Binding-site contacts:
Ligand atom O7 contacts residue HIS75 of chain 1.L at 4.4 Å.
Ligand atom C2 contacts residue ASN82 of chain 1.L at 2.5 Å.
Ligand atom C7 contacts residue ASN82 of chain 1.L at 3.8 Å.
Ligand atom C8 contacts residue GLY78 of chain 1.L at 4.2 Å.
Ligand atom N2 contacts residue ASN82 of chain 1.L at 3.1 Å (h-bond).
Ligand atom C1 contacts residue ASN82 of chain 1.L at 1.4 Å.
Ligand atom O7 contacts residue GLU106 of chain 1.E at 3.8 Å.
Ligand atom C8 contacts residue ASN79 of chain 1.L at 3.9 Å.
Ligand atom C4 contacts residue ASN82 of chain 1.L at 4.2 Å.
Ligand atom C8 contacts residue HIS75 of chain 1.L at 3.7 Å.
Ligand atom C7 contacts residue ASN79 of chain 1.L at 3.6 Å.
Ligand atom O6 contacts residue ARG258 of chain 1.E at 3.9 Å.
Ligand atom O5 contacts residue ASN82 of chain 1.L at 2.3 Å (h-bond).
Ligand atom O7 contacts residue ASN82 of chain 1.L at 3.9 Å.
Ligand atom C3 contacts residue ASN82 of chain 1.L at 3.8 Å.
Ligand atom O7 contacts residue ASN79 of chain 1.L at 2.9 Å (h-bond).
Ligand atom C5 contacts residue ASN82 of chain 1.L at 3.6 Å.

This protein binds this small molecule.
Small molecule (SMILES): CC(=O)N[C@H]1[C@H](O[C@H]2[C@H](O)[C@@H](NC(C)=O)CO[C@@H]2CO)O[C@H](CO)[C@@H](O)[C@@H]1O

Sequence of chain 1.E:
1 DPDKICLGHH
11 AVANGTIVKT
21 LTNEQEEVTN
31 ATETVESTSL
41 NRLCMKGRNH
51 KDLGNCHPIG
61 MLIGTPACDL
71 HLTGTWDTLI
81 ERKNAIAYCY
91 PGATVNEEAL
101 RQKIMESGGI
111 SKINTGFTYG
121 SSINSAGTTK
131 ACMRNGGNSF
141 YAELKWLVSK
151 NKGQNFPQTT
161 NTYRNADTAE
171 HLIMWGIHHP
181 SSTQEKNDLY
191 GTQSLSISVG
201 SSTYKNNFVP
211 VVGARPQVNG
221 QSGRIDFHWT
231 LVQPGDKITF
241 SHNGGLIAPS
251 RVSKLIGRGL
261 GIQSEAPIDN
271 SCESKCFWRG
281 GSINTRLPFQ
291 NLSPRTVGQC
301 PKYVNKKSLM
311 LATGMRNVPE

Sequence of chain 1.L:
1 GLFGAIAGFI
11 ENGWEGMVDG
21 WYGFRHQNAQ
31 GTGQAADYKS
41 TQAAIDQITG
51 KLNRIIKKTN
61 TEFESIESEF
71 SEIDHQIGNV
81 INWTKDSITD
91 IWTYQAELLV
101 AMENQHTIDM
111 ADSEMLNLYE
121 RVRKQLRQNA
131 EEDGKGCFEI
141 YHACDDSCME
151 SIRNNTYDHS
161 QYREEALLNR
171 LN